Sequence of chain 36.A:
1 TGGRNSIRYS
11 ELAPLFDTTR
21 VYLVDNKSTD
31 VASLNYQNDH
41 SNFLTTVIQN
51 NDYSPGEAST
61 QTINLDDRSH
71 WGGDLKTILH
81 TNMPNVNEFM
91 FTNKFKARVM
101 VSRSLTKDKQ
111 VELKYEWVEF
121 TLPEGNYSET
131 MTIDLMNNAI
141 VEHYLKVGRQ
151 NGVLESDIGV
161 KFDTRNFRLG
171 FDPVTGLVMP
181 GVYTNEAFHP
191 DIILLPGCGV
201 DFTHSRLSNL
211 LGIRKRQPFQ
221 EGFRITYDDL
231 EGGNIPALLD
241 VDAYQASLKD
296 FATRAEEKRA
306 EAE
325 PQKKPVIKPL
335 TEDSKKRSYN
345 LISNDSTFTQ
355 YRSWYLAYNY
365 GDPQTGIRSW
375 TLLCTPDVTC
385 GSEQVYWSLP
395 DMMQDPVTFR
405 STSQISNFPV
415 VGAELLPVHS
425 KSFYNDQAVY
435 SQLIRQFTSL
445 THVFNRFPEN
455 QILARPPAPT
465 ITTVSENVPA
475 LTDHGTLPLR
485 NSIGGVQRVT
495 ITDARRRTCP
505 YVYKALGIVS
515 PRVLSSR

A protein and the small-molecule ligand that binds it are described below.
Small molecule (SMILES): CCCCCCCCCCCC[N+](C)(C)CCCS(=O)(=O)O

Binding-site contacts:
Ligand atom N1 contacts residue ARG98 of chain 36.A at 4.3 Å.
Ligand atom C16 contacts residue TRP117 of chain 36.A at 3.7 Å (hydrophobic).
Ligand atom C1 contacts residue ARG98 of chain 36.A at 3.2 Å.
Ligand atom C15 contacts residue ARG224 of chain 36.A at 3.3 Å.
Ligand atom N1 contacts residue TRP117 of chain 36.A at 4.1 Å.
Ligand atom C1 contacts residue ARG224 of chain 36.A at 3.8 Å.
Ligand atom O1S contacts residue ARG98 of chain 36.A at 3.6 Å.
Ligand atom O1S contacts residue THR226 of chain 36.A at 4.3 Å.
Ligand atom C2 contacts residue ARG98 of chain 36.A at 3.4 Å.
Ligand atom N1 contacts residue ARG224 of chain 36.A at 4.2 Å.
Ligand atom C13 contacts residue ARG224 of chain 36.A at 4.2 Å.
Ligand atom C2 contacts residue ARG224 of chain 36.A at 3.8 Å.
Ligand atom S1 contacts residue ARG98 of chain 36.A at 4.4 Å.
Ligand atom C15 contacts residue TRP117 of chain 36.A at 4.2 Å (hydrophobic).
Ligand atom O3S contacts residue THR226 of chain 36.A at 4.0 Å.
Ligand atom O1S contacts residue ASP228 of chain 36.A at 3.6 Å.
Ligand atom C3 contacts residue TRP117 of chain 36.A at 3.5 Å (hydrophobic).
Ligand atom C16 contacts residue ARG224 of chain 36.A at 4.0 Å.
Ligand atom C3 contacts residue ARG98 of chain 36.A at 3.2 Å.
Ligand atom C3 contacts residue ARG224 of chain 36.A at 3.5 Å.
Ligand atom C14 contacts residue ARG224 of chain 36.A at 4.5 Å.